Sequence of chain 1.A:
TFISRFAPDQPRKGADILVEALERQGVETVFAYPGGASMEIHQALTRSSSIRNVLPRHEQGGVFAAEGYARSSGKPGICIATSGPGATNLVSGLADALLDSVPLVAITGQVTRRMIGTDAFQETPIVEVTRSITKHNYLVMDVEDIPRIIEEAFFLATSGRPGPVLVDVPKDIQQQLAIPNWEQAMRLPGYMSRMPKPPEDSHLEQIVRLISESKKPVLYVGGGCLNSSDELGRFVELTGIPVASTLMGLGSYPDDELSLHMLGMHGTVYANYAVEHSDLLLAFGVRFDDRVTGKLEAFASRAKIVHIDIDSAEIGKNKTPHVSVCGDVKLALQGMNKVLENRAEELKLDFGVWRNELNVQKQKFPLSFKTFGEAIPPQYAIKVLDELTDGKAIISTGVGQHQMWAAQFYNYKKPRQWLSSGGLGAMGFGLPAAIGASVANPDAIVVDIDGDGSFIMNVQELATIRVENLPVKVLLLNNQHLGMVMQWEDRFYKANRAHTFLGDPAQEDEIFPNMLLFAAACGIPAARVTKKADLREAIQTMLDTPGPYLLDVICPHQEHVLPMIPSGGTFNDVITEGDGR

This small molecule binds to this protein.
Small molecule (SMILES): CCOC(=O)c1ccccc1S(=O)(=O)NC(=O)Nc1nc(Cl)cc(OC)n1

Binding-site contacts:
Ligand atom C13 contacts residue LYS171 of chain 1.A at 3.5 Å.
Ligand atom C9 contacts residue GLY36 of chain 1.A at 3.8 Å.
Ligand atom C3 contacts residue ARG292 of chain 2.A at 3.4 Å.
Ligand atom C8' contacts residue FAD1 of chain 2.C at 3.7 Å.
Ligand atom C5' contacts residue F501 of chain 2.F at 3.5 Å.
Ligand atom C6' contacts residue TRP489 of chain 2.A at 3.5 Å (hydrophobic).
Ligand atom N12 contacts residue LYS171 of chain 1.A at 3.0 Å (salt-bridge).
Ligand atom N3' contacts residue GLY36 of chain 1.A at 3.5 Å.
Ligand atom C8' contacts residue MET266 of chain 2.A at 3.8 Å (hydrophobic).
Ligand atom C9 contacts residue ALA37 of chain 1.A at 3.7 Å (hydrophobic).
Ligand atom C4' contacts residue TRP489 of chain 2.A at 3.4 Å (hydrophobic).
Ligand atom O7' contacts residue ARG292 of chain 2.A at 2.7 Å (salt-bridge).
Ligand atom O8 contacts residue PHE121 of chain 1.A at 3.7 Å.
Ligand atom C4 contacts residue MET115 of chain 1.A at 3.6 Å (hydrophobic).
Ligand atom C2' contacts residue TRP489 of chain 2.A at 3.3 Å (hydrophobic).
Ligand atom OBB contacts residue LYS171 of chain 1.A at 3.5 Å.
Ligand atom N3' contacts residue TRP489 of chain 2.A at 3.5 Å.
Ligand atom C6 contacts residue VAL111 of chain 1.A at 3.6 Å (hydrophobic).
Ligand atom O7' contacts residue MET266 of chain 2.A at 3.6 Å (h-bond).
Ligand atom OBA contacts residue SER568 of chain 2.A at 2.7 Å (h-bond).
Ligand atom OBB contacts residue THR112 of chain 1.A at 3.2 Å.
Ligand atom C4 contacts residue ARG292 of chain 2.A at 3.5 Å.
Ligand atom C4 contacts residue ASP291 of chain 2.A at 3.1 Å.
Ligand atom C5 contacts residue ASP291 of chain 2.A at 3.1 Å.
Ligand atom N14 contacts residue LYS171 of chain 1.A at 3.1 Å (salt-bridge).
Ligand atom C10 contacts residue PHE121 of chain 1.A at 3.6 Å (hydrophobic).
Ligand atom C2 contacts residue ARG292 of chain 2.A at 3.7 Å.
Ligand atom O7' contacts residue PHE121 of chain 1.A at 3.6 Å.
Ligand atom N1' contacts residue ARG292 of chain 2.A at 3.0 Å (salt-bridge).
Ligand atom CL4' contacts residue F501 of chain 2.F at 3.5 Å.
Ligand atom C6 contacts residue PHE121 of chain 1.A at 3.6 Å (hydrophobic).
Ligand atom N14 contacts residue TRP489 of chain 2.A at 3.5 Å.
Ligand atom C10 contacts residue GLN122 of chain 1.A at 3.3 Å.
Ligand atom O13 contacts residue SER568 of chain 2.A at 3.6 Å.
Ligand atom O7 contacts residue LYS171 of chain 1.A at 3.5 Å.
Ligand atom O13 contacts residue ARG292 of chain 2.A at 3.1 Å (salt-bridge).
Ligand atom N1' contacts residue TRP489 of chain 2.A at 3.3 Å.
Ligand atom C5' contacts residue TRP489 of chain 2.A at 3.4 Å (hydrophobic).
Ligand atom C6' contacts residue ARG292 of chain 2.A at 3.2 Å.
Ligand atom CL4' contacts residue TRP489 of chain 2.A at 3.5 Å.

Sequence of chain 2.A:
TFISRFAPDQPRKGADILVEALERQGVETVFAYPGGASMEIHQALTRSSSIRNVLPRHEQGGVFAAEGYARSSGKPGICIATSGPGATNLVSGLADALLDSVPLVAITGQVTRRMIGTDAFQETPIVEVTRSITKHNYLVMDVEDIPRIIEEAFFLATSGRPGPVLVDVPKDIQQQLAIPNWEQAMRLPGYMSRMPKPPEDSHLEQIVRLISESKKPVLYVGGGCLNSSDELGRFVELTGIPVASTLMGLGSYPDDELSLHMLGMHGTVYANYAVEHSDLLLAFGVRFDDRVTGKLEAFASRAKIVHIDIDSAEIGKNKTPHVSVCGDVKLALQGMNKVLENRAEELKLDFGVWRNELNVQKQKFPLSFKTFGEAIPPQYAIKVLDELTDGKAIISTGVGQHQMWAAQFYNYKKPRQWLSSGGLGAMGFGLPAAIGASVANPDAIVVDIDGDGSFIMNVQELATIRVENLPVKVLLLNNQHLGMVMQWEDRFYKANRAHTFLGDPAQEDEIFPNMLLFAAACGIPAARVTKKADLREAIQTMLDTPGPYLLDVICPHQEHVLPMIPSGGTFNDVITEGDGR